Binding-site contacts:
Ligand atom C7 contacts residue ASN243 of chain 1.C at 3.4 Å.
Ligand atom N2 contacts residue ASN243 of chain 1.C at 2.9 Å (h-bond).
Ligand atom C2 contacts residue ASN251 of chain 1.C at 4.1 Å.
Ligand atom C5 contacts residue SER245 of chain 1.C at 4.3 Å.
Ligand atom O5 contacts residue ASN243 of chain 1.C at 2.3 Å (h-bond).
Ligand atom O5 contacts residue ALA250 of chain 1.C at 3.3 Å.
Ligand atom C5 contacts residue ALA250 of chain 1.C at 4.2 Å (hydrophobic).
Ligand atom O7 contacts residue ASN243 of chain 1.C at 3.4 Å (h-bond).
Ligand atom O7 contacts residue ASN251 of chain 1.C at 2.9 Å (h-bond).
Ligand atom C8 contacts residue PHE269 of chain 1.C at 4.0 Å (hydrophobic).
Ligand atom O5 contacts residue SER245 of chain 1.C at 4.5 Å.
Ligand atom C3 contacts residue ASN243 of chain 1.C at 3.8 Å.
Ligand atom C2 contacts residue ASN243 of chain 1.C at 2.5 Å.
Ligand atom C1 contacts residue ASN251 of chain 1.C at 3.7 Å.
Ligand atom C6 contacts residue ALA250 of chain 1.C at 3.9 Å (hydrophobic).
Ligand atom O5 contacts residue ASN251 of chain 1.C at 3.7 Å.
Ligand atom C4 contacts residue ASN243 of chain 1.C at 4.2 Å.
Ligand atom C1 contacts residue ASN243 of chain 1.C at 1.4 Å.
Ligand atom C1 contacts residue ALA250 of chain 1.C at 4.3 Å (hydrophobic).
Ligand atom C5 contacts residue ASN243 of chain 1.C at 3.6 Å.
Ligand atom C7 contacts residue ASN251 of chain 1.C at 4.0 Å.
Ligand atom O6 contacts residue ALA250 of chain 1.C at 3.8 Å.
Ligand atom C6 contacts residue SER245 of chain 1.C at 3.6 Å.

Sequence of chain 1.C:
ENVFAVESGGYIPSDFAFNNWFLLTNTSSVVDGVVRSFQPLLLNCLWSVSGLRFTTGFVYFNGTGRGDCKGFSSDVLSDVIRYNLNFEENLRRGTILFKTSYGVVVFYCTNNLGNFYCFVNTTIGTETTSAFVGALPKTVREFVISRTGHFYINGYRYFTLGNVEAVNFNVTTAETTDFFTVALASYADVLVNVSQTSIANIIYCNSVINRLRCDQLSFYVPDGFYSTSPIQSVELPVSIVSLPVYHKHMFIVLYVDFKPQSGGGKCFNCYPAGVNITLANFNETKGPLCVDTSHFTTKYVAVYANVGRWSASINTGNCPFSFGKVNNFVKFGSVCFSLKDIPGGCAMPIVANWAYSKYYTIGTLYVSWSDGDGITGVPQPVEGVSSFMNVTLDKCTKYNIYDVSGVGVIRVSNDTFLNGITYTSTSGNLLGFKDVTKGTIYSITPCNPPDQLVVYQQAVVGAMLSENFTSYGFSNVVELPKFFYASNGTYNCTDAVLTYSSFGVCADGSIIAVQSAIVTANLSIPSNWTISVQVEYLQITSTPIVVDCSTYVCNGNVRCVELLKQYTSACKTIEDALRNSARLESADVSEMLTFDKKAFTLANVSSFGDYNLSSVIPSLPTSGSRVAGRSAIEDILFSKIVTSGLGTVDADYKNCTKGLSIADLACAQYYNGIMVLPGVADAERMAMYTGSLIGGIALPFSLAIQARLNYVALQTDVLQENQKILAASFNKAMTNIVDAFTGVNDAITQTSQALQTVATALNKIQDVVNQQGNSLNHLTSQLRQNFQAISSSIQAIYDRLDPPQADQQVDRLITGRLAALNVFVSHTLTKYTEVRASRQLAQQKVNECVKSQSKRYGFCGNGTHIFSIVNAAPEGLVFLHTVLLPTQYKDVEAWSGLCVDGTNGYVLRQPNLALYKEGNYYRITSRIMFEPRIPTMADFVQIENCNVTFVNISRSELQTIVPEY

A small-molecule ligand and the protein it binds are described below.
Small molecule (SMILES): CC(=O)N[C@H]1[C@H](O[C@H]2[C@H](O)[C@@H](NC(C)=O)CO[C@@H]2CO)O[C@H](CO)[C@@H](O[C@@H]2O[C@H](CO)[C@@H](O)[C@H](O)[C@@H]2O)[C@@H]1O